The small molecule below binds the protein below.
Small molecule (SMILES): O=P(O)(O)OC[C@H]1O[C@@H]2OP(=O)(O)O[C@@H]2[C@@H]1O

Sequence of chain 1.D:
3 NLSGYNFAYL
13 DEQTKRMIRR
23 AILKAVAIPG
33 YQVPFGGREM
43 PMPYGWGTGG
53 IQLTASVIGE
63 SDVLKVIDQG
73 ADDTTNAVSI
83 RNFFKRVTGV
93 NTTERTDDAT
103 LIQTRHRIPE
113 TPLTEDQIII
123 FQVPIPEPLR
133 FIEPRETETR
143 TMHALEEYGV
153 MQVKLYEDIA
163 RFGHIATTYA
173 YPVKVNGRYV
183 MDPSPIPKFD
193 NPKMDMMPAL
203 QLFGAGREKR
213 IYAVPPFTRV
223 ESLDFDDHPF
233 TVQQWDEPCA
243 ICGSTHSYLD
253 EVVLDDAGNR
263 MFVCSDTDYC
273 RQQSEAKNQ

Sequence of chain 1.C:
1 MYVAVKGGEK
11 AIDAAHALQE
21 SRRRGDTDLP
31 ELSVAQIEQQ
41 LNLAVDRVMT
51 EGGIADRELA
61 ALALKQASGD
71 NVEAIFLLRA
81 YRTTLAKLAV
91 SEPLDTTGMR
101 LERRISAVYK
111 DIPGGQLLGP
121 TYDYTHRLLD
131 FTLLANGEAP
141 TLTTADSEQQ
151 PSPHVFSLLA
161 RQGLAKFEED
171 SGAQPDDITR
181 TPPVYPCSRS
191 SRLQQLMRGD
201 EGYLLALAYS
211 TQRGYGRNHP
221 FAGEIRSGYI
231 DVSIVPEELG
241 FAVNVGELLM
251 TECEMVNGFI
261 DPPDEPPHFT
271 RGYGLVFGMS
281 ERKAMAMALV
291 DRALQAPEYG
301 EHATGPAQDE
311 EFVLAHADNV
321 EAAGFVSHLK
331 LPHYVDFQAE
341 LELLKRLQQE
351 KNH

Binding-site contacts:
Ligand atom C03 contacts residue GLY49 of chain 1.D at 3.5 Å.
Ligand atom O15 contacts residue GLY49 of chain 1.D at 3.4 Å (h-bond).
Ligand atom C01 contacts residue VAL125 of chain 1.D at 3.4 Å (hydrophobic).
Ligand atom O16 contacts residue GLY47 of chain 1.D at 3.4 Å (h-bond).
Ligand atom O17 contacts residue GLY208 of chain 1.D at 2.7 Å (h-bond).
Ligand atom O07 contacts residue HIS328 of chain 1.C at 3.0 Å (h-bond).
Ligand atom C02 contacts residue PRO126 of chain 1.D at 3.6 Å (hydrophobic).
Ligand atom O12 contacts residue ARG107 of chain 1.D at 3.2 Å (salt-bridge).
Ligand atom O10 contacts residue ARG107 of chain 1.D at 2.5 Å (salt-bridge).
Ligand atom O16 contacts residue GLY208 of chain 1.D at 3.6 Å.
Ligand atom O10 contacts residue HIS108 of chain 1.D at 3.5 Å (h-bond).
Ligand atom C05 contacts residue HIS328 of chain 1.C at 3.4 Å.
Ligand atom O11 contacts residue ARG107 of chain 1.D at 2.9 Å (salt-bridge).
Ligand atom C04 contacts residue ARG107 of chain 1.D at 3.5 Å.
Ligand atom P08 contacts residue ZN1 of chain 1.K at 3.6 Å.
Ligand atom O07 contacts residue PRO126 of chain 1.D at 3.2 Å.
Ligand atom O11 contacts residue HIS333 of chain 1.C at 2.9 Å (h-bond).
Ligand atom O09 contacts residue PRO187 of chain 1.D at 3.4 Å.
Ligand atom O11 contacts residue HIS108 of chain 1.D at 3.0 Å.
Ligand atom O06 contacts residue GLY47 of chain 1.D at 3.6 Å (h-bond).
Ligand atom O13 contacts residue GLY47 of chain 1.D at 3.2 Å.
Ligand atom O12 contacts residue GLN124 of chain 1.D at 2.9 Å (h-bond).
Ligand atom O15 contacts residue THR50 of chain 1.D at 2.2 Å (h-bond).
Ligand atom O15 contacts residue GLY47 of chain 1.D at 3.1 Å (h-bond).
Ligand atom O06 contacts residue PRO126 of chain 1.D at 3.2 Å.
Ligand atom C05 contacts residue GLY47 of chain 1.D at 2.9 Å.
Ligand atom O09 contacts residue HIS108 of chain 1.D at 2.6 Å (h-bond).
Ligand atom C04 contacts residue GLY47 of chain 1.D at 2.9 Å.
Ligand atom O11 contacts residue HIS328 of chain 1.C at 3.3 Å (h-bond).
Ligand atom O16 contacts residue ARG209 of chain 1.D at 2.7 Å (salt-bridge).
Ligand atom O09 contacts residue PRO126 of chain 1.D at 3.2 Å.
Ligand atom P08 contacts residue HIS108 of chain 1.D at 3.2 Å.
Ligand atom O13 contacts residue GLY49 of chain 1.D at 3.2 Å (h-bond).
Ligand atom O13 contacts residue TRP48 of chain 1.D at 3.5 Å (h-bond).
Ligand atom P14 contacts residue GLY47 of chain 1.D at 3.6 Å.
Ligand atom C03 contacts residue GLY47 of chain 1.D at 3.3 Å.
Ligand atom P14 contacts residue THR50 of chain 1.D at 3.5 Å.
Ligand atom O11 contacts residue ZN1 of chain 1.K at 2.4 Å.
Ligand atom O17 contacts residue GLY51 of chain 1.D at 3.1 Å (h-bond).
Ligand atom P08 contacts residue ARG107 of chain 1.D at 3.6 Å.